Binding-site contacts:
Ligand atom C03 contacts residue ALA48 of chain 1.H at 3.5 Å (hydrophobic).
Ligand atom C31 contacts residue CYS102 of chain 1.H at 3.5 Å (hydrophobic).
Ligand atom N04 contacts residue VAL31 of chain 1.H at 3.4 Å.
Ligand atom F34 contacts residue MET95 of chain 1.H at 3.3 Å.
Ligand atom C23 contacts residue ALA48 of chain 1.H at 3.3 Å (hydrophobic).
Ligand atom C11 contacts residue THR159 of chain 1.H at 3.5 Å.
Ligand atom N12 contacts residue CYS102 of chain 1.H at 3.2 Å (h-bond).
Ligand atom C09 contacts residue MET95 of chain 1.H at 3.3 Å (hydrophobic).
Ligand atom C29 contacts residue PRO99 of chain 1.H at 3.0 Å (hydrophobic).
Ligand atom C28 contacts residue GLY101 of chain 1.H at 3.7 Å.
Ligand atom C29 contacts residue MET98 of chain 1.H at 2.5 Å (hydrophobic).
Ligand atom C27 contacts residue MET98 of chain 1.H at 3.6 Å (hydrophobic).
Ligand atom C33 contacts residue CYS102 of chain 1.H at 1.9 Å (hydrophobic).
Ligand atom F34 contacts residue LEU93 of chain 1.H at 3.0 Å.
Ligand atom O05 contacts residue MET98 of chain 1.H at 3.7 Å.
Ligand atom F34 contacts residue ILE94 of chain 1.H at 3.2 Å.
Ligand atom C18 contacts residue VAL31 of chain 1.H at 3.4 Å (hydrophobic).
Ligand atom C16 contacts residue LYS50 of chain 1.H at 3.7 Å.
Ligand atom C18 contacts residue ARG146 of chain 1.H at 3.7 Å.
Ligand atom N07 contacts residue LEU97 of chain 1.H at 3.7 Å.
Ligand atom C32 contacts residue CYS102 of chain 1.H at 3.0 Å (hydrophobic).
Ligand atom N07 contacts residue ALA48 of chain 1.H at 3.6 Å.
Ligand atom C23 contacts residue GLN96 of chain 1.H at 3.0 Å.
Ligand atom C16 contacts residue VAL31 of chain 1.H at 3.5 Å (hydrophobic).
Ligand atom C21 contacts residue LEU149 of chain 1.H at 3.7 Å (hydrophobic).
Ligand atom C30 contacts residue GLY101 of chain 1.H at 3.6 Å.
Ligand atom N04 contacts residue LYS50 of chain 1.H at 3.0 Å (salt-bridge).
Ligand atom C22 contacts residue LEU149 of chain 1.H at 3.4 Å (hydrophobic).
Ligand atom F34 contacts residue LEU82 of chain 1.H at 3.6 Å.
Ligand atom N10 contacts residue MET98 of chain 1.H at 3.0 Å (h-bond).
Ligand atom C22 contacts residue MET95 of chain 1.H at 3.5 Å (hydrophobic).
Ligand atom N07 contacts residue MET98 of chain 1.H at 2.9 Å (h-bond).
Ligand atom C06 contacts residue MET95 of chain 1.H at 3.5 Å (hydrophobic).
Ligand atom C18 contacts residue LYS50 of chain 1.H at 3.4 Å.
Ligand atom N07 contacts residue GLN96 of chain 1.H at 3.5 Å (h-bond).
Ligand atom N04 contacts residue ASP160 of chain 1.H at 3.7 Å.
Ligand atom C19 contacts residue MET98 of chain 1.H at 3.7 Å (hydrophobic).
Ligand atom C23 contacts residue MET98 of chain 1.H at 3.6 Å (hydrophobic).
Ligand atom C33 contacts residue ASP105 of chain 1.H at 3.7 Å.
Ligand atom C11 contacts residue ASP160 of chain 1.H at 3.4 Å.

A protein and the small-molecule ligand that binds it are described below.
Small molecule (SMILES): CCC(=O)Nc1ccc(OC)c(Nc2cc(-c3[nH]c(SC)nc3-c3ccc(F)cc3)ccn2)c1

Sequence of chain 1.H:
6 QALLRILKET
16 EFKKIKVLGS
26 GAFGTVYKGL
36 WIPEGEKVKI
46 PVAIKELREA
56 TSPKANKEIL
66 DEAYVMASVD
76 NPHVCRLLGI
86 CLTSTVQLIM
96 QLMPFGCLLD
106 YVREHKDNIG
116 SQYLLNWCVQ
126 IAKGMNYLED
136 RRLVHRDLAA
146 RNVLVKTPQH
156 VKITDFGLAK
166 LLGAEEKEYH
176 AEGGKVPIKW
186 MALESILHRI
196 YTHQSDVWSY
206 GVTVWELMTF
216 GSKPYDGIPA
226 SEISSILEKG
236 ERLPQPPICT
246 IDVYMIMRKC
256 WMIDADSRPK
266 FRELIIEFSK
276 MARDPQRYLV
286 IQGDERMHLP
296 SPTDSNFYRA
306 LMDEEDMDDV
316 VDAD